A protein and the small-molecule ligand that binds it are described below.
Small molecule (SMILES): CC(=O)N[C@@H]1[C@@H](O)[C@H](O)[C@@H](CO)O[C@H]1O

Binding-site contacts:
Ligand atom N2 contacts residue LYS158 of chain 1.C at 3.9 Å.
Ligand atom C7 contacts residue ASN102 of chain 1.C at 2.9 Å.
Ligand atom C4 contacts residue LYS158 of chain 1.C at 3.9 Å.
Ligand atom C2 contacts residue LYS158 of chain 1.C at 3.5 Å.
Ligand atom C1 contacts residue ASN102 of chain 1.C at 1.5 Å.
Ligand atom O7 contacts residue GLY113 of chain 1.C at 3.9 Å.
Ligand atom C7 contacts residue GLY113 of chain 1.C at 4.2 Å.
Ligand atom C2 contacts residue LYS116 of chain 1.C at 4.5 Å.
Ligand atom C3 contacts residue LYS158 of chain 1.C at 3.4 Å.
Ligand atom C8 contacts residue ARG139 of chain 1.C at 3.1 Å.
Ligand atom C7 contacts residue ARG112 of chain 1.C at 4.5 Å.
Ligand atom C3 contacts residue ASN102 of chain 1.C at 3.9 Å.
Ligand atom N2 contacts residue ASN102 of chain 1.C at 2.3 Å (h-bond).
Ligand atom C4 contacts residue ASN102 of chain 1.C at 4.3 Å.
Ligand atom C7 contacts residue ARG139 of chain 1.C at 4.3 Å.
Ligand atom O7 contacts residue ARG112 of chain 1.C at 4.2 Å.
Ligand atom C8 contacts residue ASN102 of chain 1.C at 3.3 Å.
Ligand atom O5 contacts residue ASN102 of chain 1.C at 2.4 Å (h-bond).
Ligand atom C2 contacts residue ASN102 of chain 1.C at 2.6 Å.
Ligand atom C8 contacts residue ARG112 of chain 1.C at 3.8 Å.
Ligand atom C8 contacts residue LYS116 of chain 1.C at 3.5 Å.
Ligand atom C8 contacts residue GLY113 of chain 1.C at 3.4 Å.
Ligand atom O3 contacts residue LYS158 of chain 1.C at 2.4 Å (salt-bridge).
Ligand atom N2 contacts residue LYS116 of chain 1.C at 3.4 Å (salt-bridge).
Ligand atom C7 contacts residue LYS116 of chain 1.C at 4.0 Å.
Ligand atom C5 contacts residue ASN102 of chain 1.C at 3.7 Å.
Ligand atom O7 contacts residue ASN102 of chain 1.C at 3.7 Å.

Sequence of chain 1.C:
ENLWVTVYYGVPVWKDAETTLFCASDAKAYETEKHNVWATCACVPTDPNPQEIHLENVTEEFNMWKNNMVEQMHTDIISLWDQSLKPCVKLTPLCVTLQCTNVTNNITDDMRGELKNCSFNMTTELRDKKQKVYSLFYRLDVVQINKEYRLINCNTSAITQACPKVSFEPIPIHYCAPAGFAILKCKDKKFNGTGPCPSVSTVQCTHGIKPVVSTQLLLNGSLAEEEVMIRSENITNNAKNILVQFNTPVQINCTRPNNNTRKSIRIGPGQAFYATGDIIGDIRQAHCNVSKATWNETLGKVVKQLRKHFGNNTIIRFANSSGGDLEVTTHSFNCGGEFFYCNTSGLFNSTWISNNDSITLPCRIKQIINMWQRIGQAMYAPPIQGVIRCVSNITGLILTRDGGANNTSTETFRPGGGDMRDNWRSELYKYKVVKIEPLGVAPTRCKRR